A small-molecule ligand and the protein it binds are described below.
Small molecule (SMILES): CC(=O)N[C@@H]1[C@@H](O)[C@H](O)[C@@H](CO)O[C@H]1O

Binding-site contacts:
Ligand atom N2 contacts residue ASN365 of chain 3.D at 2.9 Å (h-bond).
Ligand atom C5 contacts residue ASN365 of chain 3.D at 3.6 Å.
Ligand atom C1 contacts residue THR367 of chain 3.D at 3.4 Å.
Ligand atom N2 contacts residue THR367 of chain 3.D at 4.5 Å.
Ligand atom C2 contacts residue THR367 of chain 3.D at 4.4 Å.
Ligand atom O5 contacts residue THR367 of chain 3.D at 4.0 Å.
Ligand atom C2 contacts residue ASN365 of chain 3.D at 2.4 Å.
Ligand atom O7 contacts residue ASN365 of chain 3.D at 4.3 Å.
Ligand atom C5 contacts residue THR367 of chain 3.D at 4.3 Å.
Ligand atom C4 contacts residue ASN365 of chain 3.D at 4.2 Å.
Ligand atom O5 contacts residue ASN365 of chain 3.D at 2.3 Å (h-bond).
Ligand atom C7 contacts residue ASN365 of chain 3.D at 3.9 Å.
Ligand atom C3 contacts residue ASN365 of chain 3.D at 3.8 Å.
Ligand atom C1 contacts residue ASN365 of chain 3.D at 1.4 Å.

Sequence of chain 3.D:
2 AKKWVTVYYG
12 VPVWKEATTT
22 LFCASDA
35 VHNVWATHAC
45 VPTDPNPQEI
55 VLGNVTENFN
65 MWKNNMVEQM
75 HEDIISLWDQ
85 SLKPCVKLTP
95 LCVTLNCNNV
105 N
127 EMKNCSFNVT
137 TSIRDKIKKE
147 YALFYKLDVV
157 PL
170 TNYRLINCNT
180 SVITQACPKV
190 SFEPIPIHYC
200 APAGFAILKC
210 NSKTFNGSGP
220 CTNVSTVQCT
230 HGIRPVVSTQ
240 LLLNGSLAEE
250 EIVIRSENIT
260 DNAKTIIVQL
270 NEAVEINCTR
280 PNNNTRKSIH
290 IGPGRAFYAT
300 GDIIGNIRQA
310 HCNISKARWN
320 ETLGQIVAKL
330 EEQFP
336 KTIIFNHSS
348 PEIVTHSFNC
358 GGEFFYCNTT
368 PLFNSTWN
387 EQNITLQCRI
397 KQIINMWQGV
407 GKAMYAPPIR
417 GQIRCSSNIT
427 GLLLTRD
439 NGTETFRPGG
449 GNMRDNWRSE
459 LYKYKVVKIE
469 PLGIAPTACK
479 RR